Binding-site contacts:
Ligand atom C6 contacts residue SER131 of chain 1.A at 4.2 Å.
Ligand atom C4 contacts residue SER131 of chain 1.A at 3.9 Å.
Ligand atom C5 contacts residue ALA130 of chain 1.A at 3.8 Å (hydrophobic).
Ligand atom O3 contacts residue SER131 of chain 1.A at 3.1 Å (h-bond).
Ligand atom O8 contacts residue THR134 of chain 1.A at 2.6 Å (h-bond).
Ligand atom C2 contacts residue SER131 of chain 1.A at 3.4 Å.
Ligand atom C7 contacts residue ALA130 of chain 1.A at 3.8 Å (hydrophobic).
Ligand atom C7 contacts residue THR134 of chain 1.A at 3.5 Å.
Ligand atom C1 contacts residue LYS127 of chain 1.A at 4.2 Å.
Ligand atom C2 contacts residue LYS127 of chain 1.A at 4.3 Å.
Ligand atom C1 contacts residue SER131 of chain 1.A at 3.4 Å.
Ligand atom C5 contacts residue LYS127 of chain 1.A at 4.4 Å.
Ligand atom O3 contacts residue VAL1 of chain 1.A at 3.2 Å (h-bond).
Ligand atom C7 contacts residue SER131 of chain 1.A at 4.2 Å.
Ligand atom C1 contacts residue LEU2 of chain 1.A at 3.5 Å (hydrophobic).
Ligand atom O8 contacts residue ALA130 of chain 1.A at 3.5 Å (h-bond).
Ligand atom O8 contacts residue SER131 of chain 1.A at 3.8 Å.
Ligand atom C1 contacts residue VAL1 of chain 1.A at 1.4 Å (hydrophobic).
Ligand atom C4 contacts residue ALA130 of chain 1.A at 4.0 Å (hydrophobic).
Ligand atom C2 contacts residue VAL1 of chain 1.A at 2.5 Å (hydrophobic).
Ligand atom C6 contacts residue VAL1 of chain 1.A at 3.5 Å (hydrophobic).
Ligand atom C6 contacts residue LYS127 of chain 1.A at 4.0 Å.
Ligand atom C4 contacts residue VAL1 of chain 1.A at 4.3 Å (hydrophobic).

Sequence of chain 1.A:
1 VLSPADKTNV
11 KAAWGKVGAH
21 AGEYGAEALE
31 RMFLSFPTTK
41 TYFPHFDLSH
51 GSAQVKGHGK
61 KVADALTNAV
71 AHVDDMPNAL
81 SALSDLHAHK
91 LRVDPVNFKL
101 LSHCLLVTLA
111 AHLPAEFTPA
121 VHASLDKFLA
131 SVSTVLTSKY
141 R

A small-molecule ligand and the protein it binds are described below.
Small molecule (SMILES): O=Cc1ccc(CO)o1